Sequence of chain 1.U:
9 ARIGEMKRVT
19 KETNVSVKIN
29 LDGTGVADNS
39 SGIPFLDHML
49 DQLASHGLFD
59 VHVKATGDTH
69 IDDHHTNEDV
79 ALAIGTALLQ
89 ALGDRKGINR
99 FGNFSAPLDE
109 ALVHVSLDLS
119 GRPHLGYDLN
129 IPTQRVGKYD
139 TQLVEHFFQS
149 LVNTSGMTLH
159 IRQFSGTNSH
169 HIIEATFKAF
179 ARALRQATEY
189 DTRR

Binding-site contacts:
Ligand atom O5 contacts residue HIS54 of chain 1.U at 4.2 Å.
Ligand atom O1 contacts residue HIS73 of chain 1.I at 3.9 Å.
Ligand atom C2 contacts residue GLU20 of chain 1.I at 3.7 Å.
Ligand atom C6 contacts residue GLU172 of chain 1.U at 3.8 Å.
Ligand atom C6 contacts residue HIS169 of chain 1.U at 3.7 Å.
Ligand atom C3 contacts residue GLU172 of chain 1.U at 4.0 Å.
Ligand atom C6 contacts residue HIS73 of chain 1.I at 4.2 Å.
Ligand atom C3 contacts residue MN1 of chain 1.LC at 3.5 Å.
Ligand atom O5 contacts residue ARG98 of chain 1.M at 3.7 Å.
Ligand atom C3 contacts residue HIS73 of chain 1.I at 3.5 Å.
Ligand atom C5 contacts residue GLU76 of chain 1.I at 3.8 Å.
Ligand atom C4 contacts residue HIS73 of chain 1.I at 3.5 Å.
Ligand atom C5 contacts residue HIS73 of chain 1.I at 4.2 Å.
Ligand atom N1 contacts residue HIS73 of chain 1.I at 3.4 Å (h-bond).
Ligand atom C6 contacts residue HIS72 of chain 1.I at 3.7 Å.
Ligand atom O2 contacts residue GLU20 of chain 1.I at 3.9 Å.
Ligand atom N1 contacts residue HIS168 of chain 1.U at 3.6 Å.
Ligand atom P6 contacts residue ARG98 of chain 1.M at 4.0 Å.
Ligand atom N3 contacts residue HIS169 of chain 1.U at 3.6 Å.
Ligand atom C6 contacts residue MN1 of chain 1.LC at 3.4 Å.
Ligand atom C6 contacts residue HIS168 of chain 1.U at 3.7 Å.
Ligand atom O5 contacts residue LYS176 of chain 1.U at 3.5 Å (salt-bridge).
Ligand atom O4 contacts residue ARG98 of chain 1.M at 3.4 Å (salt-bridge).
Ligand atom P6 contacts residue LYS176 of chain 1.U at 4.3 Å.
Ligand atom C1 contacts residue ARG120 of chain 1.M at 4.2 Å.
Ligand atom C6 contacts residue MN1 of chain 1.EB at 3.4 Å.
Ligand atom O1 contacts residue HIS46 of chain 1.U at 4.0 Å.
Ligand atom O1 contacts residue MN1 of chain 1.LC at 3.1 Å.
Ligand atom N1 contacts residue MN1 of chain 1.LC at 2.4 Å.
Ligand atom O1 contacts residue GLU20 of chain 1.I at 3.9 Å.
Ligand atom C4 contacts residue MN1 of chain 1.LC at 3.2 Å.
Ligand atom C3 contacts residue GLU20 of chain 1.I at 3.6 Å.
Ligand atom N1 contacts residue GLU172 of chain 1.U at 3.1 Å (salt-bridge).
Ligand atom N3 contacts residue MN1 of chain 1.EB at 2.6 Å.
Ligand atom O4 contacts residue ARG120 of chain 1.M at 3.4 Å (salt-bridge).
Ligand atom O1 contacts residue GLU172 of chain 1.U at 3.0 Å (salt-bridge).
Ligand atom N3 contacts residue HIS72 of chain 1.I at 3.6 Å (h-bond).
Ligand atom C4 contacts residue GLU172 of chain 1.U at 3.9 Å.
Ligand atom N3 contacts residue GLU76 of chain 1.I at 3.6 Å.
Ligand atom C5 contacts residue MN1 of chain 1.EB at 3.5 Å.

The small molecule below binds the protein below.
Small molecule (SMILES): O=P(O)(O)OC[C@H](O)[C@@H](O)c1cnc[nH]1

Sequence of chain 1.I:
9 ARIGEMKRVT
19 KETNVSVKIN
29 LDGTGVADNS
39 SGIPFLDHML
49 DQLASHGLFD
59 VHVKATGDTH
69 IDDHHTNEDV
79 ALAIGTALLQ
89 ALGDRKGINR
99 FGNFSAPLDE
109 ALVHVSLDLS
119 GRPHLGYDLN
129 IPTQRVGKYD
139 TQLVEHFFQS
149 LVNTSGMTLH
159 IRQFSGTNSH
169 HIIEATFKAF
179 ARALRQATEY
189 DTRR

Sequence of chain 1.M:
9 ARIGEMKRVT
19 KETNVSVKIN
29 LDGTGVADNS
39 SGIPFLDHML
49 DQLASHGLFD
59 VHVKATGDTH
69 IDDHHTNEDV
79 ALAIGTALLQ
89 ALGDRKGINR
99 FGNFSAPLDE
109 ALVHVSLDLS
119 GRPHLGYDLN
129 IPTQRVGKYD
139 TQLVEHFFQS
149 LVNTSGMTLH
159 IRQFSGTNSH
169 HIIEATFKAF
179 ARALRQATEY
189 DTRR